This protein binds this small molecule.
Small molecule (SMILES): CC(=O)N[C@H]1[C@H](O[C@H]2[C@H](O)[C@@H](NC(C)=O)CO[C@@H]2CO)O[C@H](CO)[C@@H](O)[C@@H]1O

Sequence of chain 35.E:
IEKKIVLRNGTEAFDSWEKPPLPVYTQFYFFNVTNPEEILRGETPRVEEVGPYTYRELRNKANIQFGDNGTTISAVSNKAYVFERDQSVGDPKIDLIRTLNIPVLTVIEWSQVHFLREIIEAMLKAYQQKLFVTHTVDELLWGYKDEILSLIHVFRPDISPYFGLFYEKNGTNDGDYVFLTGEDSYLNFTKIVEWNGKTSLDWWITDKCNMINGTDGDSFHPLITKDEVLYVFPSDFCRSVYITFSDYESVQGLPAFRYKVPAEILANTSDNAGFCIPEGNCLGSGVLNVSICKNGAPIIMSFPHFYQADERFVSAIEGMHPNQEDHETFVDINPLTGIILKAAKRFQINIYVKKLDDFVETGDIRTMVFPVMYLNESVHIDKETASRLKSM

Binding-site contacts:
Ligand atom O3 contacts residue VAL94 of chain 35.E at 4.5 Å.
Ligand atom N2 contacts residue TYR93 of chain 35.E at 3.3 Å (h-bond).
Ligand atom C2 contacts residue ASN182 of chain 35.E at 2.5 Å.
Ligand atom O4 contacts residue VAL94 of chain 35.E at 3.7 Å.
Ligand atom C1 contacts residue TYR93 of chain 35.E at 3.8 Å (hydrophobic).
Ligand atom C1 contacts residue ASN182 of chain 35.E at 1.4 Å.
Ligand atom C4 contacts residue ASN182 of chain 35.E at 4.3 Å.
Ligand atom C8 contacts residue TYR93 of chain 35.E at 4.4 Å (hydrophobic).
Ligand atom C8 contacts residue ASP150 of chain 35.E at 4.3 Å.
Ligand atom C3 contacts residue TYR93 of chain 35.E at 3.8 Å (hydrophobic).
Ligand atom C7 contacts residue TRP154 of chain 35.E at 4.5 Å (hydrophobic).
Ligand atom C2 contacts residue TYR93 of chain 35.E at 3.8 Å (hydrophobic).
Ligand atom O7 contacts residue LEU70 of chain 35.E at 3.7 Å.
Ligand atom C7 contacts residue TYR93 of chain 35.E at 4.3 Å (hydrophobic).
Ligand atom C8 contacts residue ASN182 of chain 35.E at 4.3 Å.
Ligand atom C3 contacts residue ASN182 of chain 35.E at 3.8 Å.
Ligand atom C3 contacts residue VAL94 of chain 35.E at 4.4 Å (hydrophobic).
Ligand atom C8 contacts residue TRP154 of chain 35.E at 3.6 Å (hydrophobic).
Ligand atom O5 contacts residue ASN182 of chain 35.E at 2.4 Å (h-bond).
Ligand atom O7 contacts residue TRP154 of chain 35.E at 4.4 Å.
Ligand atom C5 contacts residue ASN182 of chain 35.E at 3.6 Å.
Ligand atom N2 contacts residue ASN182 of chain 35.E at 2.9 Å (h-bond).
Ligand atom C2 contacts residue VAL94 of chain 35.E at 4.3 Å (hydrophobic).
Ligand atom O7 contacts residue ASN182 of chain 35.E at 2.9 Å (h-bond).
Ligand atom O7 contacts residue VAL94 of chain 35.E at 3.5 Å.
Ligand atom C7 contacts residue ASN182 of chain 35.E at 3.1 Å.